Sequence of chain 29.B:
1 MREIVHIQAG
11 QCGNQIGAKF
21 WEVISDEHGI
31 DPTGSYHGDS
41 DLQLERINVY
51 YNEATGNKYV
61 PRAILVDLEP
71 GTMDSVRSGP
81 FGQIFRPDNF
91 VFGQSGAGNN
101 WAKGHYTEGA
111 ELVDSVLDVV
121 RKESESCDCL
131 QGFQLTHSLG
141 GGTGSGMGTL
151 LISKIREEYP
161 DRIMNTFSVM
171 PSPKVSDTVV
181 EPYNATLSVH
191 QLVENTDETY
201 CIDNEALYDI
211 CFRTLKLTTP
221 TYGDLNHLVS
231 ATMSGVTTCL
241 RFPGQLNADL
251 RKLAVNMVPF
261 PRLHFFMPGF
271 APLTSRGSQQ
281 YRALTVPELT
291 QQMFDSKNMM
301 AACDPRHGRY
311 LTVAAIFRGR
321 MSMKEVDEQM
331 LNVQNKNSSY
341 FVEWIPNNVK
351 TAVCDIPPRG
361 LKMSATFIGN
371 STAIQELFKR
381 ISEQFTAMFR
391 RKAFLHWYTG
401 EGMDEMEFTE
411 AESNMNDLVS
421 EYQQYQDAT

The small molecule below binds the protein below.
Small molecule (SMILES): CC(=O)O[C@H]1C(=O)[C@@]2(C)[C@H]([C@H](OC(=O)c3ccccc3)[C@]3(O)C[C@H](OC(=O)[C@H](O)[C@@H](NC(=O)c4ccccc4)c4ccccc4)C(C)=C1C3(C)C)[C@]1(OC(C)=O)CO[C@@H]1C[C@@H]2O

Binding-site contacts:
Ligand atom C41 contacts residue SER234 of chain 29.B at 3.6 Å.
Ligand atom C36 contacts residue HIS227 of chain 29.B at 3.4 Å.
Ligand atom C16 contacts residue THR274 of chain 29.B at 3.6 Å.
Ligand atom O06 contacts residue LEU273 of chain 29.B at 3.4 Å.
Ligand atom C09 contacts residue LEU228 of chain 29.B at 4.1 Å (hydrophobic).
Ligand atom C40 contacts residue SER234 of chain 29.B at 2.9 Å.
Ligand atom O13 contacts residue ARG359 of chain 29.B at 3.4 Å (salt-bridge).
Ligand atom C19 contacts residue THR274 of chain 29.B at 3.3 Å.
Ligand atom C15 contacts residue PRO272 of chain 29.B at 3.6 Å (hydrophobic).
Ligand atom C07 contacts residue HIS227 of chain 29.B at 2.7 Å.
Ligand atom O13 contacts residue GLY360 of chain 29.B at 3.6 Å (h-bond).
Ligand atom O06 contacts residue LEU215 of chain 29.B at 3.6 Å.
Ligand atom O07 contacts residue THR274 of chain 29.B at 3.7 Å.
Ligand atom C05 contacts residue HIS227 of chain 29.B at 3.4 Å.
Ligand atom C33 contacts residue ASP26 of chain 29.B at 3.9 Å.
Ligand atom C14 contacts residue LEU215 of chain 29.B at 3.9 Å (hydrophobic).
Ligand atom C09 contacts residue HIS227 of chain 29.B at 3.9 Å.
Ligand atom C06 contacts residue ASP224 of chain 29.B at 3.6 Å.
Ligand atom C41 contacts residue VAL23 of chain 29.B at 3.2 Å (hydrophobic).
Ligand atom O08 contacts residue ARG276 of chain 29.B at 3.6 Å.
Ligand atom C16 contacts residue PRO272 of chain 29.B at 4.0 Å (hydrophobic).
Ligand atom O06 contacts residue PRO272 of chain 29.B at 3.8 Å.
Ligand atom C07 contacts residue ASP224 of chain 29.B at 3.5 Å.
Ligand atom C14 contacts residue THR274 of chain 29.B at 4.0 Å.
Ligand atom C27 contacts residue GLY360 of chain 29.B at 4.0 Å.
Ligand atom O13 contacts residue PRO358 of chain 29.B at 3.5 Å.
Ligand atom C08 contacts residue HIS227 of chain 29.B at 3.3 Å.
Ligand atom C31 contacts residue HIS227 of chain 29.B at 3.4 Å.
Ligand atom O14 contacts residue HIS227 of chain 29.B at 2.2 Å (h-bond).
Ligand atom C06 contacts residue HIS227 of chain 29.B at 2.8 Å.
Ligand atom O06 contacts residue THR274 of chain 29.B at 3.2 Å (h-bond).
Ligand atom C42 contacts residue VAL23 of chain 29.B at 3.5 Å (hydrophobic).
Ligand atom C04 contacts residue HIS227 of chain 29.B at 4.0 Å.
Ligand atom C44 contacts residue LEU361 of chain 29.B at 4.0 Å (hydrophobic).
Ligand atom C39 contacts residue SER234 of chain 29.B at 3.9 Å.
Ligand atom C44 contacts residue GLY360 of chain 29.B at 4.0 Å.
Ligand atom O12 contacts residue GLY360 of chain 29.B at 3.4 Å (h-bond).
Ligand atom C07 contacts residue LEU228 of chain 29.B at 4.0 Å (hydrophobic).
Ligand atom C08 contacts residue LEU228 of chain 29.B at 3.3 Å (hydrophobic).
Ligand atom C30 contacts residue HIS227 of chain 29.B at 3.1 Å.